A small-molecule ligand and the protein it binds are described below.
Small molecule (SMILES): C[C@H](CO)[C@H](O)[C@H](Cc1ccccc1)NC(=O)[C@H](Cc1c[nH]c2ccccc12)NC(=O)[C@@H](C)NC(=O)CN1CCOCC1

Sequence of chain 1.Z:
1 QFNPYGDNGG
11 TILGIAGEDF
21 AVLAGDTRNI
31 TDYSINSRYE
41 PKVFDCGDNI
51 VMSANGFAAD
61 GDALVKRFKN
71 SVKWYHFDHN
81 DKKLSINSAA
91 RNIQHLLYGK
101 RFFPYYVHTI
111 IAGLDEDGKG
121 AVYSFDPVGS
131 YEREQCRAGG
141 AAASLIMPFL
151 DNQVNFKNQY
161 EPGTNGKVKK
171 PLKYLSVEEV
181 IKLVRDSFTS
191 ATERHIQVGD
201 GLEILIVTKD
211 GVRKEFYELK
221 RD

Binding-site contacts:
Ligand atom C13 contacts residue THR21 of chain 1.Y at 3.7 Å.
Ligand atom C51 contacts residue SER124 of chain 1.Z at 3.5 Å.
Ligand atom C37 contacts residue TYR170 of chain 1.Y at 3.5 Å (hydrophobic).
Ligand atom N15 contacts residue THR21 of chain 1.Y at 2.9 Å (h-bond).
Ligand atom N28 contacts residue GLY47 of chain 1.Y at 2.9 Å (h-bond).
Ligand atom C30 contacts residue THR1 of chain 1.Y at 2.7 Å.
Ligand atom O40 contacts residue MES1 of chain 1.NA at 3.7 Å.
Ligand atom C26 contacts residue GLY47 of chain 1.Y at 3.5 Å.
Ligand atom O52 contacts residue GLU132 of chain 1.Z at 3.6 Å.
Ligand atom C65 contacts residue THR21 of chain 1.Y at 3.4 Å.
Ligand atom C31 contacts residue THR1 of chain 1.Y at 1.4 Å.
Ligand atom C37 contacts residue THR1 of chain 1.Y at 1.5 Å.
Ligand atom O27 contacts residue THR21 of chain 1.Y at 3.0 Å (h-bond).
Ligand atom C56 contacts residue SER130 of chain 1.Z at 3.7 Å.
Ligand atom C38 contacts residue THR1 of chain 1.Y at 2.5 Å.
Ligand atom O32 contacts residue MES1 of chain 1.NA at 2.8 Å (h-bond).
Ligand atom C43 contacts residue ALA49 of chain 1.Y at 3.6 Å (hydrophobic).
Ligand atom C39 contacts residue MES1 of chain 1.NA at 3.4 Å.
Ligand atom O40 contacts residue THR1 of chain 1.Y at 3.6 Å (h-bond).
Ligand atom N1 contacts residue ASP126 of chain 1.Z at 3.4 Å (salt-bridge).
Ligand atom O3 contacts residue ALA20 of chain 1.Y at 3.5 Å.
Ligand atom C31 contacts residue LYS33 of chain 1.Y at 3.7 Å.
Ligand atom C38 contacts residue TYR170 of chain 1.Y at 3.1 Å (hydrophobic).
Ligand atom N28 contacts residue THR1 of chain 1.Y at 3.6 Å.
Ligand atom C50 contacts residue SER130 of chain 1.Z at 3.6 Å.
Ligand atom C11 contacts residue THR21 of chain 1.Y at 3.5 Å.
Ligand atom C38 contacts residue ARG19 of chain 1.Y at 3.4 Å.
Ligand atom C44 contacts residue ALA49 of chain 1.Y at 3.7 Å (hydrophobic).
Ligand atom C16 contacts residue GLY47 of chain 1.Y at 3.4 Å.
Ligand atom C29 contacts residue THR1 of chain 1.Y at 2.4 Å.
Ligand atom O32 contacts residue THR1 of chain 1.Y at 2.2 Å (h-bond).
Ligand atom O14 contacts residue ALA49 of chain 1.Y at 3.0 Å (h-bond).
Ligand atom O27 contacts residue ALA20 of chain 1.Y at 3.2 Å.
Ligand atom C30 contacts residue GLY47 of chain 1.Y at 3.5 Å.
Ligand atom C53 contacts residue ARG137 of chain 1.Z at 3.5 Å.
Ligand atom O32 contacts residue GLY47 of chain 1.Y at 3.2 Å (h-bond).
Ligand atom O3 contacts residue ALA27 of chain 1.Y at 3.6 Å.
Ligand atom O40 contacts residue THR21 of chain 1.Y at 3.6 Å.
Ligand atom C17 contacts residue THR21 of chain 1.Y at 3.6 Å.
Ligand atom C39 contacts residue THR1 of chain 1.Y at 2.4 Å.

Sequence of chain 1.Y:
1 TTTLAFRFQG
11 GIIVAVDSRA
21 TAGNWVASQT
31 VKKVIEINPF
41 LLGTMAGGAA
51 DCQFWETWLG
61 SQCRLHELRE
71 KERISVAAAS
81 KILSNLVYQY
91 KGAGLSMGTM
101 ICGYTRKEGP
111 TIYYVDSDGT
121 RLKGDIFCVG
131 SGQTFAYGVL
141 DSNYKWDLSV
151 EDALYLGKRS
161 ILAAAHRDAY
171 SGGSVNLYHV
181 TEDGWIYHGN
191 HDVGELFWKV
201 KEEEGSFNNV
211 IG